Binding-site contacts:
Ligand atom O1 contacts residue ILE141 of chain 2.B at 4.1 Å.
Ligand atom C1 contacts residue LYS61 of chain 2.B at 4.0 Å.
Ligand atom O1 contacts residue GLY63 of chain 2.B at 3.8 Å.
Ligand atom O4 contacts residue GLY63 of chain 2.B at 4.2 Å.
Ligand atom O4 contacts residue GLU106 of chain 2.B at 2.8 Å (salt-bridge).
Ligand atom C1 contacts residue GLU106 of chain 2.B at 3.3 Å.
Ligand atom O4 contacts residue GLU139 of chain 2.B at 4.0 Å.
Ligand atom C1 contacts residue LEU64 of chain 2.B at 3.6 Å (hydrophobic).
Ligand atom O3 contacts residue GLU106 of chain 2.B at 4.3 Å.
Ligand atom O1 contacts residue LYS61 of chain 2.B at 2.9 Å (salt-bridge).
Ligand atom O1 contacts residue GLU108 of chain 2.B at 4.2 Å.
Ligand atom C2 contacts residue SER239 of chain 2.B at 3.8 Å.
Ligand atom C1 contacts residue GLU139 of chain 2.B at 4.1 Å.
Ligand atom O1 contacts residue GLU139 of chain 2.B at 3.0 Å (salt-bridge).
Ligand atom O3 contacts residue LEU64 of chain 2.B at 3.0 Å (h-bond).
Ligand atom O3 contacts residue LYS61 of chain 2.B at 4.2 Å.
Ligand atom C2 contacts residue ILE62 of chain 2.B at 4.3 Å (hydrophobic).
Ligand atom O2 contacts residue MG1 of chain 2.J at 4.1 Å.
Ligand atom O3 contacts residue MG1 of chain 2.J at 4.2 Å.
Ligand atom C2 contacts residue GLY63 of chain 2.B at 3.5 Å.
Ligand atom C1 contacts residue GLY63 of chain 2.B at 3.3 Å.
Ligand atom O2 contacts residue LEU64 of chain 2.B at 3.0 Å (h-bond).
Ligand atom O4 contacts residue MG1 of chain 2.J at 2.1 Å.
Ligand atom C2 contacts residue MG1 of chain 2.J at 2.9 Å.
Ligand atom C2 contacts residue GLU106 of chain 2.B at 3.3 Å.
Ligand atom O1 contacts residue GLU106 of chain 2.B at 2.8 Å (salt-bridge).
Ligand atom O1 contacts residue MG1 of chain 2.J at 2.2 Å.
Ligand atom O2 contacts residue SER239 of chain 2.B at 3.9 Å.
Ligand atom O4 contacts residue GLY238 of chain 2.B at 3.7 Å.
Ligand atom O2 contacts residue GLY63 of chain 2.B at 3.7 Å.
Ligand atom O4 contacts residue SER239 of chain 2.B at 2.9 Å (h-bond).
Ligand atom C2 contacts residue GLU108 of chain 2.B at 4.2 Å.
Ligand atom C1 contacts residue MG1 of chain 2.J at 2.9 Å.
Ligand atom O4 contacts residue GLU108 of chain 2.B at 3.1 Å (salt-bridge).
Ligand atom O2 contacts residue GLU106 of chain 2.B at 4.3 Å.
Ligand atom O3 contacts residue GLY63 of chain 2.B at 3.3 Å.
Ligand atom O4 contacts residue ILE62 of chain 2.B at 4.1 Å.
Ligand atom C2 contacts residue LEU64 of chain 2.B at 3.6 Å (hydrophobic).
Ligand atom O3 contacts residue ASP79 of chain 2.B at 4.3 Å.
Ligand atom O2 contacts residue THR65 of chain 2.B at 3.8 Å.

Sequence of chain 2.B:
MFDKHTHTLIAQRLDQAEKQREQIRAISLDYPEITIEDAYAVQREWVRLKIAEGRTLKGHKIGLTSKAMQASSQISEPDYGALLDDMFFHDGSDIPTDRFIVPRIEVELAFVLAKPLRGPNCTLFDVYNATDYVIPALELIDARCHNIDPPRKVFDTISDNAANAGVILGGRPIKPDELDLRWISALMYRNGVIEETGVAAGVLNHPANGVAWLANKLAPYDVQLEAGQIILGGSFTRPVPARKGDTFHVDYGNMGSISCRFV

This small molecule binds to this protein.
Small molecule (SMILES): O=C([O-])C(=O)[O-]